Sequence of chain 1.E:
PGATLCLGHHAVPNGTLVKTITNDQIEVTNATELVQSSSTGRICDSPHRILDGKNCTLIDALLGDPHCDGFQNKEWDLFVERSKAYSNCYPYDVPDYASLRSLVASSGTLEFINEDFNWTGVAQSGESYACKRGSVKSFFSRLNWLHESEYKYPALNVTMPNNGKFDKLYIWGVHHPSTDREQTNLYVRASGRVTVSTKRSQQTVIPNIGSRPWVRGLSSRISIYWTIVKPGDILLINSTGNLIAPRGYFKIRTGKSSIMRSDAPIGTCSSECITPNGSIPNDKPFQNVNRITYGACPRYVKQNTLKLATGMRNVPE

Binding-site contacts:
Ligand atom C9 contacts residue GLU184 of chain 1.E at 3.5 Å.
Ligand atom C8 contacts residue GLU184 of chain 1.E at 4.1 Å.
Ligand atom C11 contacts residue GLU129 of chain 1.E at 3.9 Å.
Ligand atom O4 contacts residue GLY219 of chain 1.E at 3.2 Å (h-bond).
Ligand atom C10 contacts residue GLU129 of chain 1.E at 4.0 Å.
Ligand atom O9 contacts residue GLU184 of chain 1.E at 2.7 Å (salt-bridge).
Ligand atom O9 contacts residue SER222 of chain 1.E at 3.0 Å (h-bond).
Ligand atom C5 contacts residue GLU129 of chain 1.E at 3.9 Å.
Ligand atom C1 contacts residue TYR131 of chain 1.E at 3.5 Å (hydrophobic).
Ligand atom O3 contacts residue GLY219 of chain 1.E at 4.1 Å.
Ligand atom C2 contacts residue TYR131 of chain 1.E at 4.0 Å (hydrophobic).
Ligand atom O7 contacts residue LEU188 of chain 1.E at 3.9 Å.
Ligand atom O9 contacts residue HIS177 of chain 1.E at 3.1 Å (h-bond).
Ligand atom C9 contacts residue TRP147 of chain 1.E at 3.6 Å (hydrophobic).
Ligand atom O1A contacts residue TYR131 of chain 1.E at 2.4 Å (h-bond).
Ligand atom C11 contacts residue LEU188 of chain 1.E at 4.0 Å (hydrophobic).
Ligand atom C10 contacts residue LEU188 of chain 1.E at 3.8 Å (hydrophobic).
Ligand atom N5 contacts residue GLU129 of chain 1.E at 3.1 Å (salt-bridge).
Ligand atom C8 contacts residue TRP147 of chain 1.E at 4.0 Å (hydrophobic).
Ligand atom O8 contacts residue LEU220 of chain 1.E at 3.7 Å.
Ligand atom C9 contacts residue HIS177 of chain 1.E at 3.5 Å.
Ligand atom C6 contacts residue LEU220 of chain 1.E at 3.7 Å (hydrophobic).
Ligand atom C4 contacts residue GLU129 of chain 1.E at 3.9 Å.
Ligand atom O1B contacts residue TYR131 of chain 1.E at 4.0 Å.
Ligand atom C3 contacts residue TYR131 of chain 1.E at 3.6 Å (hydrophobic).
Ligand atom O1A contacts residue SER130 of chain 1.E at 3.0 Å (h-bond).
Ligand atom C11 contacts residue GLY128 of chain 1.E at 4.1 Å.
Ligand atom O4 contacts residue LEU220 of chain 1.E at 2.9 Å.
Ligand atom C6 contacts residue TRP147 of chain 1.E at 4.1 Å (hydrophobic).
Ligand atom C9 contacts residue TYR92 of chain 1.E at 3.2 Å (hydrophobic).
Ligand atom O10 contacts residue LEU188 of chain 1.E at 3.4 Å.
Ligand atom C9 contacts residue LEU188 of chain 1.E at 4.0 Å (hydrophobic).
Ligand atom O1B contacts residue SER130 of chain 1.E at 3.0 Å (h-bond).
Ligand atom C4 contacts residue GLY219 of chain 1.E at 4.0 Å.
Ligand atom O8 contacts residue TYR92 of chain 1.E at 3.4 Å (h-bond).
Ligand atom C7 contacts residue TRP147 of chain 1.E at 3.8 Å (hydrophobic).
Ligand atom O1B contacts residue LEU220 of chain 1.E at 3.3 Å.
Ligand atom C8 contacts residue TYR92 of chain 1.E at 3.9 Å (hydrophobic).
Ligand atom C1 contacts residue SER130 of chain 1.E at 3.3 Å.
Ligand atom O9 contacts residue TYR92 of chain 1.E at 2.6 Å (h-bond).

A small-molecule ligand and the protein it binds are described below.
Small molecule (SMILES): CC(=O)N[C@@H]1[C@@H](O)[C@H](O[C@@H]2O[C@H](CO[C@]3(C(=O)O)C[C@H](O)[C@@H](NC(C)=O)[C@H]([C@H](O)[C@H](O)CO)O3)[C@H](O)[C@H](O)[C@H]2O)[C@@H](CO)O[C@H]1O